The protein below binds the small molecule below.
Small molecule (SMILES): CC(=O)N[C@H]1[C@H](O[C@H]2[C@H](O[C@@H]3O[C@@H](C)[C@@H](O)[C@@H](O)[C@@H]3O)[C@@H](NC(C)=O)CO[C@@H]2CO[C@@H]2O[C@@H](C)[C@@H](O)[C@@H](O)[C@@H]2O)O[C@H](CO)[C@@H](O)[C@@H]1O

Sequence of chain 1.A:
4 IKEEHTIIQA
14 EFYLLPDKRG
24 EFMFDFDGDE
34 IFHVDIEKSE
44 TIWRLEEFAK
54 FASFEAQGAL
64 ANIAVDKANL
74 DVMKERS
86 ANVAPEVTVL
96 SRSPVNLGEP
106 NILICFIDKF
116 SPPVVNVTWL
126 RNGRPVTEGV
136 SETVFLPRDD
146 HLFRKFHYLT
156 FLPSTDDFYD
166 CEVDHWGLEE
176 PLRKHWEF

Sequence of chain 1.B:
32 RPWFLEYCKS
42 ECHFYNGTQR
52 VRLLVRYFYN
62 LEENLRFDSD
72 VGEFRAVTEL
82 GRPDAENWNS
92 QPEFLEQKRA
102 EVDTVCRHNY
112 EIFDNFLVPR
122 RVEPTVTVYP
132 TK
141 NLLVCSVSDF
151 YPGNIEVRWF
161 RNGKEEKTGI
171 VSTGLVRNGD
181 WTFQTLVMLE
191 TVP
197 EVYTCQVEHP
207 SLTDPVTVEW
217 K

Binding-site contacts:
Ligand atom O7 contacts residue LYS5 of chain 1.A at 3.4 Å (salt-bridge).
Ligand atom C4 contacts residue ASN47 of chain 1.B at 4.1 Å.
Ligand atom O3 contacts residue THR49 of chain 1.B at 2.2 Å (h-bond).
Ligand atom C6 contacts residue GLN50 of chain 1.B at 3.9 Å.
Ligand atom C2 contacts residue ILE4 of chain 1.A at 3.7 Å (hydrophobic).
Ligand atom O2 contacts residue GLN50 of chain 1.B at 2.8 Å (h-bond).
Ligand atom C4 contacts residue THR49 of chain 1.B at 3.8 Å.
Ligand atom C7 contacts residue ILE4 of chain 1.A at 4.0 Å (hydrophobic).
Ligand atom O4 contacts residue THR49 of chain 1.B at 4.4 Å.
Ligand atom O4 contacts residue TYR111 of chain 1.B at 4.0 Å.
Ligand atom C3 contacts residue ILE4 of chain 1.A at 3.9 Å (hydrophobic).
Ligand atom N2 contacts residue ILE4 of chain 1.A at 3.1 Å (h-bond).
Ligand atom O5 contacts residue GLN50 of chain 1.B at 3.9 Å.
Ligand atom C1 contacts residue ILE4 of chain 1.A at 3.7 Å (hydrophobic).
Ligand atom C4 contacts residue GLY48 of chain 1.B at 3.6 Å.
Ligand atom C3 contacts residue ASN47 of chain 1.B at 3.8 Å.
Ligand atom C5 contacts residue GLY48 of chain 1.B at 4.2 Å.
Ligand atom O3 contacts residue GLY48 of chain 1.B at 4.2 Å.
Ligand atom C2 contacts residue ASN47 of chain 1.B at 2.5 Å.
Ligand atom C5 contacts residue ASN47 of chain 1.B at 3.6 Å.
Ligand atom C7 contacts residue LYS5 of chain 1.A at 3.8 Å.
Ligand atom O4 contacts residue ASP115 of chain 1.B at 4.2 Å.
Ligand atom C8 contacts residue LYS5 of chain 1.A at 3.7 Å.
Ligand atom C3 contacts residue THR49 of chain 1.B at 3.6 Å.
Ligand atom C8 contacts residue ILE4 of chain 1.A at 4.1 Å (hydrophobic).
Ligand atom O6 contacts residue GLN50 of chain 1.B at 3.5 Å.
Ligand atom O5 contacts residue ASN47 of chain 1.B at 2.3 Å (h-bond).
Ligand atom O7 contacts residue ASN47 of chain 1.B at 2.8 Å (h-bond).
Ligand atom C6 contacts residue GLU6 of chain 1.A at 3.6 Å.
Ligand atom C3 contacts residue ASN47 of chain 1.B at 4.2 Å.
Ligand atom C7 contacts residue ASN47 of chain 1.B at 3.1 Å.
Ligand atom C3 contacts residue GLN50 of chain 1.B at 4.0 Å.
Ligand atom O3 contacts residue GLN50 of chain 1.B at 4.0 Å.
Ligand atom C1 contacts residue ILE4 of chain 1.A at 4.1 Å (hydrophobic).
Ligand atom C4 contacts residue ASN47 of chain 1.B at 4.3 Å.
Ligand atom C5 contacts residue ASN47 of chain 1.B at 4.4 Å.
Ligand atom C1 contacts residue ASN47 of chain 1.B at 1.4 Å.
Ligand atom N2 contacts residue ASN47 of chain 1.B at 3.0 Å (h-bond).
Ligand atom C3 contacts residue GLY48 of chain 1.B at 4.2 Å.
Ligand atom C2 contacts residue GLN50 of chain 1.B at 4.0 Å.